A small-molecule ligand and the protein it binds are described below.
Small molecule (SMILES): CC(C)c1cccc(C(C)C)c1O

Binding-site contacts:
Ligand atom C8 contacts residue GLU63 of chain 14.A at 3.4 Å.
Ligand atom C7 contacts residue SER27 of chain 11.A at 2.9 Å.
Ligand atom C10 contacts residue PFL1 of chain 14.H at 1.3 Å.
Ligand atom C1 contacts residue PFL1 of chain 14.H at 1.3 Å.
Ligand atom O1 contacts residue PFL1 of chain 14.H at 0.6 Å (h-bond).
Ligand atom C8 contacts residue LEU31 of chain 11.A at 3.9 Å (hydrophobic).
Ligand atom C5 contacts residue PFL1 of chain 14.H at 1.4 Å.
Ligand atom C3 contacts residue SER27 of chain 11.A at 3.9 Å.
Ligand atom C9 contacts residue ARG59 of chain 11.A at 3.5 Å.
Ligand atom C11 contacts residue SER27 of chain 14.A at 3.4 Å.
Ligand atom C9 contacts residue ARG59 of chain 14.A at 3.7 Å.
Ligand atom C4 contacts residue TYR28 of chain 11.A at 3.6 Å (hydrophobic).
Ligand atom O1 contacts residue ARG59 of chain 14.A at 3.5 Å.
Ligand atom C12 contacts residue TYR28 of chain 14.A at 3.9 Å (hydrophobic).
Ligand atom C5 contacts residue LEU81 of chain 14.A at 3.7 Å (hydrophobic).
Ligand atom C9 contacts residue PFL1 of chain 14.H at 3.1 Å.
Ligand atom C2 contacts residue PFL1 of chain 14.H at 1.4 Å.
Ligand atom C8 contacts residue ARG59 of chain 14.A at 3.5 Å.
Ligand atom C6 contacts residue PFL1 of chain 14.H at 0.2 Å.
Ligand atom O1 contacts residue ARG59 of chain 11.A at 3.3 Å.
Ligand atom C3 contacts residue TYR28 of chain 11.A at 3.6 Å (hydrophobic).
Ligand atom C1 contacts residue SER27 of chain 11.A at 4.1 Å.
Ligand atom C4 contacts residue LEU81 of chain 14.A at 4.0 Å (hydrophobic).
Ligand atom C8 contacts residue PFL1 of chain 14.H at 3.7 Å.
Ligand atom C4 contacts residue PFL1 of chain 14.H at 1.0 Å.
Ligand atom C9 contacts residue SER27 of chain 11.A at 2.7 Å.
Ligand atom C3 contacts residue PFL1 of chain 14.H at 1.5 Å.
Ligand atom C12 contacts residue LEU81 of chain 11.A at 3.9 Å (hydrophobic).
Ligand atom C11 contacts residue TYR28 of chain 14.A at 3.6 Å (hydrophobic).
Ligand atom C1 contacts residue ARG59 of chain 14.A at 4.3 Å.
Ligand atom C9 contacts residue ALA55 of chain 11.A at 3.8 Å (hydrophobic).
Ligand atom C12 contacts residue PFL1 of chain 14.H at 1.0 Å.
Ligand atom C7 contacts residue ARG59 of chain 14.A at 4.1 Å.
Ligand atom C10 contacts residue SER27 of chain 14.A at 4.3 Å.
Ligand atom C7 contacts residue PFL1 of chain 14.H at 2.9 Å.
Ligand atom C2 contacts residue SER27 of chain 11.A at 3.4 Å.
Ligand atom C11 contacts residue PFL1 of chain 14.H at 1.7 Å.
Ligand atom C5 contacts residue LEU81 of chain 11.A at 4.0 Å (hydrophobic).
Ligand atom C12 contacts residue LEU24 of chain 11.A at 3.7 Å (hydrophobic).
Ligand atom C11 contacts residue LEU24 of chain 14.A at 3.5 Å (hydrophobic).

Sequence of chain 14.A:
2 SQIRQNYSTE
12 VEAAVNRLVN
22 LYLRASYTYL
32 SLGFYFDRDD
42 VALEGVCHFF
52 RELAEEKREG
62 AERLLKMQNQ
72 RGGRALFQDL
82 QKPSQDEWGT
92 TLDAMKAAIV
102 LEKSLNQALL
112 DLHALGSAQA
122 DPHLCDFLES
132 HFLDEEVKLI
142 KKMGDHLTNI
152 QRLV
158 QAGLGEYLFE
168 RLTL

Sequence of chain 11.A:
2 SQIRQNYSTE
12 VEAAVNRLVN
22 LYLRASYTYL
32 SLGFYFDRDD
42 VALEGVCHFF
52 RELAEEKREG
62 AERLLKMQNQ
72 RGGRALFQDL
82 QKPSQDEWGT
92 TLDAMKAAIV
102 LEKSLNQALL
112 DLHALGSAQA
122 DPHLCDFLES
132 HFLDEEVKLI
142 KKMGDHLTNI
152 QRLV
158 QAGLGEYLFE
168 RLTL